Binding-site contacts:
Ligand atom C6 contacts residue TYR456 of chain 1.C at 4.0 Å (hydrophobic).
Ligand atom O6 contacts residue PHE454 of chain 1.C at 3.4 Å.
Ligand atom O4 contacts residue FAD1 of chain 1.N at 3.6 Å.
Ligand atom F2 contacts residue FAD1 of chain 1.N at 3.8 Å.
Ligand atom C3 contacts residue PHE474 of chain 1.C at 3.8 Å (hydrophobic).
Ligand atom C1 contacts residue HIS548 of chain 1.C at 3.3 Å.
Ligand atom C2 contacts residue GLN448 of chain 1.C at 3.9 Å.
Ligand atom F2 contacts residue PHE474 of chain 1.C at 3.6 Å.
Ligand atom C2 contacts residue FAD1 of chain 1.N at 3.7 Å.
Ligand atom O6 contacts residue VAL546 of chain 1.C at 3.9 Å.
Ligand atom C1 contacts residue ASN593 of chain 1.C at 4.0 Å.
Ligand atom O3 contacts residue GLN448 of chain 1.C at 3.2 Å (h-bond).
Ligand atom O1 contacts residue FAD1 of chain 1.N at 2.8 Å.
Ligand atom C6 contacts residue PHE454 of chain 1.C at 3.6 Å (hydrophobic).
Ligand atom C4 contacts residue ASP452 of chain 1.C at 3.3 Å.
Ligand atom O1 contacts residue HIS548 of chain 1.C at 2.6 Å (h-bond).
Ligand atom C5 contacts residue VAL546 of chain 1.C at 3.5 Å (hydrophobic).
Ligand atom C1 contacts residue PHE474 of chain 1.C at 4.0 Å (hydrophobic).
Ligand atom O4 contacts residue ASP452 of chain 1.C at 2.9 Å (salt-bridge).
Ligand atom O3 contacts residue HIS450 of chain 1.C at 3.5 Å (h-bond).
Ligand atom O5 contacts residue HIS548 of chain 1.C at 3.8 Å.
Ligand atom O5 contacts residue VAL546 of chain 1.C at 3.3 Å (h-bond).
Ligand atom C6 contacts residue VAL546 of chain 1.C at 3.4 Å (hydrophobic).
Ligand atom C6 contacts residue LEU545 of chain 1.C at 3.6 Å (hydrophobic).
Ligand atom C3 contacts residue ARG472 of chain 1.C at 3.8 Å.
Ligand atom F2 contacts residue GLN448 of chain 1.C at 2.9 Å.
Ligand atom F2 contacts residue ASN593 of chain 1.C at 3.0 Å.
Ligand atom O3 contacts residue ASP452 of chain 1.C at 2.5 Å (salt-bridge).
Ligand atom O6 contacts residue TYR456 of chain 1.C at 2.9 Å (h-bond).
Ligand atom O4 contacts residue THR169 of chain 1.C at 3.3 Å (h-bond).
Ligand atom C5 contacts residue TYR456 of chain 1.C at 4.0 Å (hydrophobic).
Ligand atom O5 contacts residue FAD1 of chain 1.N at 3.5 Å (h-bond).
Ligand atom O1 contacts residue ASN593 of chain 1.C at 3.3 Å (h-bond).
Ligand atom C2 contacts residue ASN593 of chain 1.C at 4.0 Å.
Ligand atom O3 contacts residue ARG472 of chain 1.C at 3.4 Å.
Ligand atom C3 contacts residue ASP452 of chain 1.C at 3.4 Å.
Ligand atom O6 contacts residue LEU545 of chain 1.C at 3.0 Å (h-bond).
Ligand atom C4 contacts residue TYR456 of chain 1.C at 3.6 Å (hydrophobic).
Ligand atom C1 contacts residue FAD1 of chain 1.N at 3.6 Å.
Ligand atom C3 contacts residue GLN448 of chain 1.C at 3.9 Å.

This small molecule binds to this protein.
Small molecule (SMILES): OC[C@H]1O[C@@H](O)[C@H](F)[C@@H](O)[C@H]1O

Sequence of chain 1.C:
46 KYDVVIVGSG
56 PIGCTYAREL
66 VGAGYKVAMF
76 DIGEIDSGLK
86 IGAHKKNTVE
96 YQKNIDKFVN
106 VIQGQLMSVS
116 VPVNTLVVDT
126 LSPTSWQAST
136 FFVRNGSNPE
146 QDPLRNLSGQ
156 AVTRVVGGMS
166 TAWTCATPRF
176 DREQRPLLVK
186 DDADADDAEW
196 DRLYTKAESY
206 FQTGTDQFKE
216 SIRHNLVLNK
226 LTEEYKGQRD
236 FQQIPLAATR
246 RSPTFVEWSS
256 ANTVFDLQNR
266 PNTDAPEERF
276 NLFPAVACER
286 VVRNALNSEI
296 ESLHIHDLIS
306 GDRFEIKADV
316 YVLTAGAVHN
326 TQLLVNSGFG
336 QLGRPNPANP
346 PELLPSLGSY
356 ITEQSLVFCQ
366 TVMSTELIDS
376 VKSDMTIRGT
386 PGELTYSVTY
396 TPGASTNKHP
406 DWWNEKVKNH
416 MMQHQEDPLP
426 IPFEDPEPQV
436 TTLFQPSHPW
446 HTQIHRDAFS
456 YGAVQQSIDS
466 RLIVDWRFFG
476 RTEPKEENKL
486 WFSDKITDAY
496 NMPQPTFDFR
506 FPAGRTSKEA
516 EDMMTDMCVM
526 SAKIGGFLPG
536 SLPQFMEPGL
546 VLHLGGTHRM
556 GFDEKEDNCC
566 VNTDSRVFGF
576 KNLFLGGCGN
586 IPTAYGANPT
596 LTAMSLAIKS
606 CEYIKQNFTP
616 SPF